Sequence of chain 1.C:
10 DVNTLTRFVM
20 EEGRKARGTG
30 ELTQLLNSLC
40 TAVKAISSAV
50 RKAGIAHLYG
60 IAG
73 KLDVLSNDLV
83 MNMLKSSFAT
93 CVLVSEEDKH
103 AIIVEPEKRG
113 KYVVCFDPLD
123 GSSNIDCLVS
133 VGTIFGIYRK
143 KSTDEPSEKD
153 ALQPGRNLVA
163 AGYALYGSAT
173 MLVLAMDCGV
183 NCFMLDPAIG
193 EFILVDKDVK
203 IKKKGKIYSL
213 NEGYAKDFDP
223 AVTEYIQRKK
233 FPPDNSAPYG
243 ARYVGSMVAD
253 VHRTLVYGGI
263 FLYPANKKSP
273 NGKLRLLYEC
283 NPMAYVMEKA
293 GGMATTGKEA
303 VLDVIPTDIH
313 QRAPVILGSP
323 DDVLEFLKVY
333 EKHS

A small-molecule ligand and the protein it binds are described below.
Small molecule (SMILES): COCCc1sc(S(=O)(=O)NC(=O)Nc2cc(Br)cc(NC(N)=O)n2)cc1C

Sequence of chain 1.A:
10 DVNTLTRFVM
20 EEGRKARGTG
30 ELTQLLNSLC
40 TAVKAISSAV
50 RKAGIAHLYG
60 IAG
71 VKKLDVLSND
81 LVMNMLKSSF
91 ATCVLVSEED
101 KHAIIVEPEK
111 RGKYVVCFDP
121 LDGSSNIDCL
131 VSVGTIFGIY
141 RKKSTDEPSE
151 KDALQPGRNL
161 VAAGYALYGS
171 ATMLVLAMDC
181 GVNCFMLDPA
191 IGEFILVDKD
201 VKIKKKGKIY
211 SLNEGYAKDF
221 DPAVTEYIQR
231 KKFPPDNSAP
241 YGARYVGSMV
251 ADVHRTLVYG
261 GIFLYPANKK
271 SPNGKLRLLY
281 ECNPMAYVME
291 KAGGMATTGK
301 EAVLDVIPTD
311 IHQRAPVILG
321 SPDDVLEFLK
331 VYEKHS

Binding-site contacts:
Ligand atom C16 contacts residue GLY29 of chain 1.C at 3.7 Å.
Ligand atom O18 contacts residue GLU30 of chain 1.A at 3.5 Å (salt-bridge).
Ligand atom C5 contacts residue GLY27 of chain 1.A at 3.7 Å.
Ligand atom N3 contacts residue GLY29 of chain 1.A at 3.0 Å (h-bond).
Ligand atom O20 contacts residue GLY29 of chain 1.A at 3.5 Å.
Ligand atom C5 contacts residue GLY29 of chain 1.A at 3.3 Å.
Ligand atom O18 contacts residue THR32 of chain 1.A at 2.9 Å (h-bond).
Ligand atom N12 contacts residue THR28 of chain 1.C at 2.8 Å (h-bond).
Ligand atom C5 contacts residue GLY22 of chain 1.A at 3.7 Å.
Ligand atom C28 contacts residue LEU31 of chain 1.A at 3.6 Å (hydrophobic).
Ligand atom N22 contacts residue 96A1 of chain 1.K at 3.3 Å (h-bond).
Ligand atom C28 contacts residue VAL161 of chain 1.A at 3.5 Å (hydrophobic).
Ligand atom O17 contacts residue GLY27 of chain 1.A at 3.5 Å.
Ligand atom C14 contacts residue THR28 of chain 1.C at 3.7 Å.
Ligand atom O18 contacts residue LEU31 of chain 1.A at 3.1 Å (h-bond).
Ligand atom C7 contacts residue ARG23 of chain 1.A at 3.6 Å.
Ligand atom N11 contacts residue GLY27 of chain 1.A at 3.0 Å (h-bond).
Ligand atom C16 contacts residue THR28 of chain 1.C at 3.2 Å.
Ligand atom C8 contacts residue GLY22 of chain 1.A at 3.5 Å.
Ligand atom C16 contacts residue ARG23 of chain 1.A at 3.4 Å.
Ligand atom O20 contacts residue THR32 of chain 1.A at 2.6 Å (h-bond).
Ligand atom N11 contacts residue GLY29 of chain 1.A at 3.6 Å.
Ligand atom N3 contacts residue THR28 of chain 1.A at 3.5 Å (h-bond).
Ligand atom O18 contacts residue GLY29 of chain 1.A at 3.2 Å.
Ligand atom N9 contacts residue GLY27 of chain 1.A at 3.6 Å.
Ligand atom C10 contacts residue GLY22 of chain 1.A at 3.7 Å.
Ligand atom N11 contacts residue GLY22 of chain 1.A at 3.6 Å.
Ligand atom C7 contacts residue THR28 of chain 1.C at 3.4 Å.
Ligand atom C15 contacts residue 96A1 of chain 1.K at 3.7 Å.
Ligand atom C19 contacts residue 96A1 of chain 1.K at 3.7 Å.
Ligand atom C19 contacts residue ARG23 of chain 1.A at 3.7 Å.
Ligand atom C25 contacts residue VAL18 of chain 1.A at 3.5 Å (hydrophobic).
Ligand atom C13 contacts residue GLY22 of chain 1.A at 3.5 Å.
Ligand atom C2 contacts residue GLY22 of chain 1.A at 3.6 Å.
Ligand atom BR24 contacts residue 96A1 of chain 1.K at 3.7 Å.
Ligand atom N22 contacts residue GLY27 of chain 1.A at 3.5 Å (h-bond).
Ligand atom S1 contacts residue GLY29 of chain 1.A at 3.6 Å.
Ligand atom N3 contacts residue GLY27 of chain 1.A at 3.1 Å.
Ligand atom C8 contacts residue THR32 of chain 1.A at 3.3 Å.
Ligand atom O20 contacts residue GLY22 of chain 1.A at 3.5 Å.